Sequence of chain 1.E:
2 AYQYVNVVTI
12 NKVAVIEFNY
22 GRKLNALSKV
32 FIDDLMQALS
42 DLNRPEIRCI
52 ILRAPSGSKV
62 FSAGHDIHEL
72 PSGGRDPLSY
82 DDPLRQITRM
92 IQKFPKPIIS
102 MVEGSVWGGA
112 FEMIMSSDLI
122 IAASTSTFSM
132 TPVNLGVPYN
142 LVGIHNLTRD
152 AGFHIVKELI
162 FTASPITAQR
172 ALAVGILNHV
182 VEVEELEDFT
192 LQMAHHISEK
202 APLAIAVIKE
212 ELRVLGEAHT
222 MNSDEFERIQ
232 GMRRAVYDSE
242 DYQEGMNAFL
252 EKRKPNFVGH

A protein and the small-molecule ligand that binds it are described below.
Small molecule (SMILES): C[C@@H](C(=O)SCCNC(=O)CCNC(=O)[C@H](O)C(C)(C)COP(=O)(O)OP(=O)(O)OC[C@H]1O[C@@H](n2cnc3c(N)ncnc32)[C@H](O)[C@@H]1OP(=O)(O)O)S(=O)(=O)O

Binding-site contacts:
Ligand atom OP1 contacts residue YXR1 of chain 1.U at 0.1 Å (h-bond).
Ligand atom OS1 contacts residue YXR1 of chain 1.U at 0.3 Å (h-bond).
Ligand atom SS4 contacts residue YXR1 of chain 1.U at 0.1 Å (h-bond).
Ligand atom CS2 contacts residue YXR1 of chain 1.U at 0.4 Å.
Ligand atom CP7 contacts residue YXR1 of chain 1.U at 0.3 Å.
Ligand atom OP2 contacts residue YXR1 of chain 1.U at 0.5 Å (h-bond).
Ligand atom O22 contacts residue YXR1 of chain 1.U at 0.8 Å (h-bond).
Ligand atom N1 contacts residue YXR1 of chain 1.U at 0.9 Å (h-bond).
Ligand atom P1 contacts residue YXR1 of chain 1.U at 1.5 Å.
Ligand atom CPA contacts residue YXR1 of chain 1.U at 0.5 Å.
Ligand atom P2 contacts residue YXR1 of chain 1.U at 0.4 Å.
Ligand atom CP3 contacts residue YXR1 of chain 1.U at 0.1 Å.
Ligand atom N7 contacts residue YXR1 of chain 1.U at 1.1 Å (h-bond).
Ligand atom C5' contacts residue YXR1 of chain 1.U at 0.9 Å.
Ligand atom NP1 contacts residue YXR1 of chain 1.U at 0.1 Å (h-bond).
Ligand atom CPB contacts residue YXR1 of chain 1.U at 0.4 Å.
Ligand atom O5' contacts residue YXR1 of chain 1.U at 0.7 Å (h-bond).
Ligand atom CP6 contacts residue YXR1 of chain 1.U at 0.3 Å.
Ligand atom N6 contacts residue YXR1 of chain 1.U at 0.3 Å (h-bond).
Ligand atom CP4 contacts residue YXR1 of chain 1.U at 0.1 Å.
Ligand atom O7 contacts residue YXR1 of chain 1.U at 0.3 Å (h-bond).
Ligand atom CP9 contacts residue YXR1 of chain 1.U at 0.6 Å.
Ligand atom O31 contacts residue YXR1 of chain 1.U at 1.7 Å (h-bond).
Ligand atom O6 contacts residue YXR1 of chain 1.U at 0.8 Å (h-bond).
Ligand atom CS1 contacts residue YXR1 of chain 1.U at 0.2 Å.
Ligand atom OS5 contacts residue YXR1 of chain 1.U at 0.1 Å (h-bond).
Ligand atom CS3 contacts residue YXR1 of chain 1.U at 1.2 Å.
Ligand atom OP3 contacts residue YXR1 of chain 1.U at 0.9 Å (h-bond).
Ligand atom S contacts residue YXR1 of chain 1.U at 0.1 Å (h-bond).
Ligand atom C6 contacts residue YXR1 of chain 1.U at 0.7 Å.
Ligand atom CP8 contacts residue YXR1 of chain 1.U at 0.3 Å.
Ligand atom CP5 contacts residue YXR1 of chain 1.U at 0.2 Å.
Ligand atom CP1 contacts residue YXR1 of chain 1.U at 0.1 Å.
Ligand atom O56 contacts residue YXR1 of chain 1.U at 0.2 Å (h-bond).
Ligand atom C5 contacts residue YXR1 of chain 1.U at 1.2 Å.
Ligand atom C2 contacts residue YXR1 of chain 1.U at 1.6 Å.
Ligand atom OS4 contacts residue YXR1 of chain 1.U at 0.1 Å (h-bond).
Ligand atom NP2 contacts residue YXR1 of chain 1.U at 0.2 Å (h-bond).
Ligand atom CP2 contacts residue YXR1 of chain 1.U at 0.1 Å.
Ligand atom O21 contacts residue YXR1 of chain 1.U at 0.7 Å (h-bond).